Binding-site contacts:
Ligand atom C1 contacts residue ASN305 of chain 1.C at 1.4 Å.
Ligand atom O5 contacts residue ASN305 of chain 1.C at 2.4 Å (h-bond).
Ligand atom C8 contacts residue GLU301 of chain 1.C at 3.6 Å.
Ligand atom O3 contacts residue THR302 of chain 1.F at 4.4 Å.
Ligand atom C8 contacts residue ASN305 of chain 1.C at 4.0 Å.
Ligand atom C7 contacts residue ASN305 of chain 1.C at 3.2 Å.
Ligand atom N2 contacts residue ASN305 of chain 1.C at 2.9 Å (h-bond).
Ligand atom O7 contacts residue MET302 of chain 1.C at 3.5 Å (h-bond).
Ligand atom C5 contacts residue ASN305 of chain 1.C at 3.7 Å.
Ligand atom C2 contacts residue ASN305 of chain 1.C at 2.5 Å.
Ligand atom O7 contacts residue ASN305 of chain 1.C at 3.5 Å (h-bond).
Ligand atom C3 contacts residue ASN305 of chain 1.C at 3.8 Å.
Ligand atom C4 contacts residue ASN305 of chain 1.C at 4.2 Å.

Sequence of chain 1.C:
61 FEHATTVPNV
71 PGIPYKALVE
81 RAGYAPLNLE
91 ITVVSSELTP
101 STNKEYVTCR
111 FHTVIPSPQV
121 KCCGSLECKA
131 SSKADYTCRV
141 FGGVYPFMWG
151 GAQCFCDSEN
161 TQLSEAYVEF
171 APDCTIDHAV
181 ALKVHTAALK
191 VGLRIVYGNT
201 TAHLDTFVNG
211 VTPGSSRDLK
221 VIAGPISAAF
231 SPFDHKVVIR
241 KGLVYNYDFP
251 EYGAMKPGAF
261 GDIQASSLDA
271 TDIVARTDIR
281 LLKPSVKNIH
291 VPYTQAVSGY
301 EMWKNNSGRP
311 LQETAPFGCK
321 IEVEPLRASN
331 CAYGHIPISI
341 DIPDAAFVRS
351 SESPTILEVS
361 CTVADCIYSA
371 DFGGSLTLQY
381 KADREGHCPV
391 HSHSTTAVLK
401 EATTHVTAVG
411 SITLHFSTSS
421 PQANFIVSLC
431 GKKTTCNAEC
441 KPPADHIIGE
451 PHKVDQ

Sequence of chain 1.F:
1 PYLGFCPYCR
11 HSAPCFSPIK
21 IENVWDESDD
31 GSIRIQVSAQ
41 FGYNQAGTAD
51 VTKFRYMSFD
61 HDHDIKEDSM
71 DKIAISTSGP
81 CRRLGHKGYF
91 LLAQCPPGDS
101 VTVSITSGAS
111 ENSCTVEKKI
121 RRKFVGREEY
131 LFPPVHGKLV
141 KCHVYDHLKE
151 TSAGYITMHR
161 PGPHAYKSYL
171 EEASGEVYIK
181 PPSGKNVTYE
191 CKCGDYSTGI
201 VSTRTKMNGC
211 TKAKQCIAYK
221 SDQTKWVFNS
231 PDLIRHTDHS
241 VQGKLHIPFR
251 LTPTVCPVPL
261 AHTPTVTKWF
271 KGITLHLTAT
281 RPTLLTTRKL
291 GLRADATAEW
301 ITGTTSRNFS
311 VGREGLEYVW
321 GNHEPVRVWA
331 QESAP

A small-molecule ligand and the protein it binds are described below.
Small molecule (SMILES): CC(=O)N[C@@H]1[C@@H](O)[C@H](O)[C@@H](CO)O[C@H]1O